Sequence of chain 1.B:
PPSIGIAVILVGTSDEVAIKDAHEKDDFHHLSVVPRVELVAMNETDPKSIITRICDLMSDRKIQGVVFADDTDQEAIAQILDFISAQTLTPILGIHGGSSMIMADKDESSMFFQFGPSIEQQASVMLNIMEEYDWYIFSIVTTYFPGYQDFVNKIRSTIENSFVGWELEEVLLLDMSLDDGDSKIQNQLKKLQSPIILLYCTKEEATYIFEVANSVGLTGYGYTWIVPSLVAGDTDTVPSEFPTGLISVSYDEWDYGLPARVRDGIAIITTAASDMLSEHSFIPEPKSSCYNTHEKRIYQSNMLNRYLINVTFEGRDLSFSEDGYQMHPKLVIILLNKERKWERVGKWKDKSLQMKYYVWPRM

This protein binds this small molecule.
Small molecule (SMILES): CC(=O)N[C@@H]1[C@@H](O)[C@H](O)[C@@H](CO)O[C@H]1O

Binding-site contacts:
Ligand atom C5 contacts residue ASN43 of chain 1.B at 3.7 Å.
Ligand atom O5 contacts residue ASN43 of chain 1.B at 2.4 Å (h-bond).
Ligand atom N2 contacts residue ASN43 of chain 1.B at 2.8 Å (h-bond).
Ligand atom C3 contacts residue ASN43 of chain 1.B at 3.8 Å.
Ligand atom C2 contacts residue ASN43 of chain 1.B at 2.5 Å.
Ligand atom C4 contacts residue ASN43 of chain 1.B at 4.3 Å.
Ligand atom C1 contacts residue ASN43 of chain 1.B at 1.4 Å.
Ligand atom C7 contacts residue ASN43 of chain 1.B at 3.5 Å.
Ligand atom C8 contacts residue ALA41 of chain 1.B at 4.4 Å (hydrophobic).
Ligand atom O7 contacts residue ASN43 of chain 1.B at 3.9 Å.